Binding-site contacts:
Ligand atom N23 contacts residue PHE93 of chain 1.B at 3.6 Å.
Ligand atom N23 contacts residue CYS96 of chain 1.B at 3.8 Å.
Ligand atom O29 contacts residue HIS260 of chain 1.B at 3.4 Å.
Ligand atom C6 contacts residue THR100 of chain 1.B at 3.5 Å.
Ligand atom C20 contacts residue CYS96 of chain 1.B at 3.6 Å (hydrophobic).
Ligand atom C8 contacts residue TRP75 of chain 1.B at 3.7 Å (hydrophobic).
Ligand atom N26 contacts residue ILE174 of chain 1.B at 3.7 Å.
Ligand atom C3 contacts residue LEU141 of chain 1.B at 3.5 Å (hydrophobic).
Ligand atom F30 contacts residue VAL92 of chain 1.B at 3.6 Å.
Ligand atom C2 contacts residue VAL92 of chain 1.B at 3.7 Å (hydrophobic).
Ligand atom C5 contacts residue ILE175 of chain 1.B at 3.5 Å (hydrophobic).
Ligand atom O29 contacts residue PHE138 of chain 1.B at 3.0 Å.
Ligand atom C8 contacts residue ARG95 of chain 1.B at 3.7 Å.
Ligand atom C2 contacts residue PHE171 of chain 1.B at 3.7 Å (hydrophobic).
Ligand atom C9 contacts residue LEU164 of chain 1.B at 3.7 Å (hydrophobic).
Ligand atom N24 contacts residue CYS96 of chain 1.B at 3.7 Å.
Ligand atom C22 contacts residue CYS96 of chain 1.B at 3.7 Å (hydrophobic).
Ligand atom C11 contacts residue THR99 of chain 1.B at 3.4 Å.
Ligand atom O28 contacts residue LYS178 of chain 1.B at 3.6 Å.
Ligand atom S31 contacts residue CYS96 of chain 1.B at 3.7 Å.
Ligand atom C3 contacts residue CYS96 of chain 1.B at 3.8 Å (hydrophobic).
Ligand atom O29 contacts residue LYS178 of chain 1.B at 3.7 Å.
Ligand atom C15 contacts residue VAL152 of chain 1.B at 3.7 Å (hydrophobic).
Ligand atom S32 contacts residue ILE174 of chain 1.B at 3.7 Å.
Ligand atom O27 contacts residue THR99 of chain 1.B at 2.8 Å (h-bond).
Ligand atom CL contacts residue THR99 of chain 1.B at 3.6 Å.
Ligand atom N25 contacts residue LEU150 of chain 1.B at 3.7 Å.
Ligand atom C10 contacts residue LEU141 of chain 1.B at 3.6 Å (hydrophobic).
Ligand atom C9 contacts residue VAL92 of chain 1.B at 3.5 Å (hydrophobic).
Ligand atom C14 contacts residue VAL159 of chain 1.B at 3.6 Å (hydrophobic).
Ligand atom C1 contacts residue VAL92 of chain 1.B at 3.7 Å (hydrophobic).
Ligand atom C9 contacts residue VAL159 of chain 1.B at 3.7 Å (hydrophobic).
Ligand atom C18 contacts residue CYS96 of chain 1.B at 3.7 Å (hydrophobic).
Ligand atom C5 contacts residue CYS96 of chain 1.B at 3.7 Å (hydrophobic).
Ligand atom C4 contacts residue THR100 of chain 1.B at 3.4 Å.
Ligand atom C7 contacts residue TRP75 of chain 1.B at 3.8 Å (hydrophobic).
Ligand atom N25 contacts residue CYS96 of chain 1.B at 3.5 Å (h-bond).
Ligand atom C17 contacts residue VAL152 of chain 1.B at 3.5 Å (hydrophobic).
Ligand atom C20 contacts residue ILE174 of chain 1.B at 3.5 Å (hydrophobic).
Ligand atom C13 contacts residue CYS96 of chain 1.B at 3.7 Å (hydrophobic).

Sequence of chain 1.B:
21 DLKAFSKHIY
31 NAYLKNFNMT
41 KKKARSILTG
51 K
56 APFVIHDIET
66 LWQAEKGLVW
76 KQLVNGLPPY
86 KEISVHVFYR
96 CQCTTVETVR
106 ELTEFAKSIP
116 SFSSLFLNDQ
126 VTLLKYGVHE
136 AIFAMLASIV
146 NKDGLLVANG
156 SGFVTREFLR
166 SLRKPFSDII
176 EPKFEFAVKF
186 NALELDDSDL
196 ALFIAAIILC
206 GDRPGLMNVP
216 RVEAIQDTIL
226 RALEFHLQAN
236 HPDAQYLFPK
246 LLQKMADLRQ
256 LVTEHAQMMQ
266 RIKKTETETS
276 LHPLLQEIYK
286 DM

This protein binds this small molecule.
Small molecule (SMILES): CC(C)c1nnc(NS(=O)(=O)c2ccc(CCNC(=O)c3sc4cc(F)ccc4c3Cl)cc2)s1